Sequence of chain 4.A:
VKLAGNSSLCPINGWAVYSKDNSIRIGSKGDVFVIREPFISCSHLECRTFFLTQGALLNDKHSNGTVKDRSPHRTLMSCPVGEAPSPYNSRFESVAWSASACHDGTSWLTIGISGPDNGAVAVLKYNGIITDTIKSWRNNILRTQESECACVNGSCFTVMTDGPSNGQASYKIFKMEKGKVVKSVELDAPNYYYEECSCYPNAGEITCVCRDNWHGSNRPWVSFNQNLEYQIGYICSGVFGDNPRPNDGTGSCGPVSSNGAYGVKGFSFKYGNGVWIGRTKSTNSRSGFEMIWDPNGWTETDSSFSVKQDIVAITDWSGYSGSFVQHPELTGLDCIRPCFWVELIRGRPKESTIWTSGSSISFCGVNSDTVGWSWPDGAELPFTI

Binding-site contacts:
Ligand atom C91 contacts residue ASN213 of chain 4.A at 3.3 Å.
Ligand atom C1 contacts residue ARG36 of chain 4.A at 3.8 Å.
Ligand atom O1B contacts residue ARG36 of chain 4.A at 2.7 Å (salt-bridge).
Ligand atom C1 contacts residue TYR320 of chain 4.A at 3.1 Å (hydrophobic).
Ligand atom C9 contacts residue GLU195 of chain 4.A at 3.3 Å.
Ligand atom O10 contacts residue ASP69 of chain 4.A at 3.5 Å.
Ligand atom C82 contacts residue ILE141 of chain 4.A at 3.9 Å (hydrophobic).
Ligand atom C3 contacts residue TYR320 of chain 4.A at 3.3 Å (hydrophobic).
Ligand atom C6 contacts residue GLU196 of chain 4.A at 3.9 Å.
Ligand atom C10 contacts residue ARG70 of chain 4.A at 3.9 Å.
Ligand atom O1A contacts residue TYR320 of chain 4.A at 3.6 Å.
Ligand atom C91 contacts residue ARG211 of chain 4.A at 3.7 Å.
Ligand atom C5 contacts residue ASP69 of chain 4.A at 3.9 Å.
Ligand atom C2 contacts residue TYR320 of chain 4.A at 3.0 Å (hydrophobic).
Ligand atom C1 contacts residue ARG211 of chain 4.A at 4.0 Å.
Ligand atom C81 contacts residue GLU195 of chain 4.A at 3.8 Å.
Ligand atom C4 contacts residue GLU37 of chain 4.A at 3.6 Å.
Ligand atom N4 contacts residue GLU37 of chain 4.A at 2.9 Å (salt-bridge).
Ligand atom C81 contacts residue SER165 of chain 4.A at 3.8 Å.
Ligand atom O1B contacts residue TYR320 of chain 4.A at 3.4 Å (h-bond).
Ligand atom C82 contacts residue ARG143 of chain 4.A at 3.8 Å.
Ligand atom C9 contacts residue ARG211 of chain 4.A at 3.9 Å.
Ligand atom C1 contacts residue ARG286 of chain 4.A at 3.5 Å.
Ligand atom N4 contacts residue ASP69 of chain 4.A at 3.3 Å (salt-bridge).
Ligand atom C4 contacts residue ASP69 of chain 4.A at 3.6 Å.
Ligand atom C3 contacts residue GLU37 of chain 4.A at 3.4 Å.
Ligand atom O1A contacts residue ARG211 of chain 4.A at 3.4 Å (salt-bridge).
Ligand atom C7 contacts residue TYR320 of chain 4.A at 3.6 Å (hydrophobic).
Ligand atom C8 contacts residue GLU195 of chain 4.A at 3.6 Å.
Ligand atom O1A contacts residue ARG286 of chain 4.A at 2.7 Å (salt-bridge).
Ligand atom C1 contacts residue TYR262 of chain 4.A at 3.9 Å (hydrophobic).
Ligand atom C4 contacts residue GLU196 of chain 4.A at 3.9 Å.
Ligand atom C6 contacts residue TYR320 of chain 4.A at 4.0 Å (hydrophobic).
Ligand atom O10 contacts residue ARG70 of chain 4.A at 2.8 Å (salt-bridge).
Ligand atom C3 contacts residue ARG36 of chain 4.A at 3.6 Å.
Ligand atom C11 contacts residue TRP97 of chain 4.A at 3.8 Å (hydrophobic).
Ligand atom O1B contacts residue ARG286 of chain 4.A at 2.8 Å (salt-bridge).
Ligand atom O1A contacts residue TYR262 of chain 4.A at 2.9 Å (h-bond).
Ligand atom C4 contacts residue TYR320 of chain 4.A at 3.5 Å (hydrophobic).
Ligand atom C3 contacts residue ASP69 of chain 4.A at 3.2 Å.

A protein and the small-molecule ligand that binds it are described below.
Small molecule (SMILES): CCC(CC)O[C@@H]1C=C(C(=O)O)C[C@H](N)[C@H]1NC(C)=O